This small molecule binds to this protein.
Small molecule (SMILES): C[C@H](N)C(=O)N[C@@H](CO)C(=O)N[C@@H](CCCCN)C(=O)N[C@@H](CCCN=C(N)N)C(=O)N[C@@H](CCC(N)=O)C(=O)N[C@@H](CCCN=C(N)N)C(=O)N[C@H](C=O)CCCN=C(N)N

Sequence of chain 1.A:
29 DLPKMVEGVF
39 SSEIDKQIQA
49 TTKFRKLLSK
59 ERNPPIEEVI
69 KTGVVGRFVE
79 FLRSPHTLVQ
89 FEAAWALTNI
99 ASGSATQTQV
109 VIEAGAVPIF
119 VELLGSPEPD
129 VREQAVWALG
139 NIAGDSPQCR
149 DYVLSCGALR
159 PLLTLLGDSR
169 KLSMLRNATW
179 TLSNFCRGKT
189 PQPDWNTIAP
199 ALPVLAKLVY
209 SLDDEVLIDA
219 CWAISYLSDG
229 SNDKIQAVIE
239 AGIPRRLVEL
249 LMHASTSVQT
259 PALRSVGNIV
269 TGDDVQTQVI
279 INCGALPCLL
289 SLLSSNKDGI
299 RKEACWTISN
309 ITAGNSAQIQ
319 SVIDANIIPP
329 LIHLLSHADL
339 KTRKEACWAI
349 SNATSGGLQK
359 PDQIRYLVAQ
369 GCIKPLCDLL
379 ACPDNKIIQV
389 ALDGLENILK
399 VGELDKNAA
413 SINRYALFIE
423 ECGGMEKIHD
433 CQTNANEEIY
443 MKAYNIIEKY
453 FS

Binding-site contacts:
Ligand atom C contacts residue SER57 of chain 1.A at 3.3 Å.
Ligand atom OG contacts residue GLY142 of chain 1.A at 2.8 Å (h-bond).
Ligand atom CB contacts residue ASN182 of chain 1.A at 3.5 Å.
Ligand atom N contacts residue ASN97 of chain 1.A at 2.9 Å (h-bond).
Ligand atom CD contacts residue TRP93 of chain 1.A at 3.5 Å (hydrophobic).
Ligand atom CE contacts residue ASP143 of chain 1.A at 3.6 Å.
Ligand atom CA contacts residue ASN139 of chain 1.A at 3.4 Å.
Ligand atom NH1 contacts residue PHE89 of chain 1.A at 3.3 Å.
Ligand atom NZ contacts residue ALA99 of chain 1.A at 3.4 Å (h-bond).
Ligand atom NE2 contacts residue SER57 of chain 1.A at 3.3 Å.
Ligand atom CE contacts residue ASN139 of chain 1.A at 3.5 Å.
Ligand atom CE contacts residue ALA99 of chain 1.A at 3.6 Å (hydrophobic).
Ligand atom CG contacts residue TRP93 of chain 1.A at 3.4 Å (hydrophobic).
Ligand atom CD contacts residue GLN132 of chain 1.A at 3.5 Å.
Ligand atom NE contacts residue TRP178 of chain 1.A at 3.4 Å (h-bond).
Ligand atom NE2 contacts residue LEU56 of chain 1.A at 2.9 Å (h-bond).
Ligand atom NZ contacts residue THR106 of chain 1.A at 2.7 Å (h-bond).
Ligand atom NH1 contacts residue GLN132 of chain 1.A at 2.7 Å (h-bond).
Ligand atom NH2 contacts residue TRP178 of chain 1.A at 3.4 Å.
Ligand atom O contacts residue TRP93 of chain 1.A at 3.4 Å (h-bond).
Ligand atom CD contacts residue TRP135 of chain 1.A at 3.5 Å (hydrophobic).
Ligand atom CG contacts residue ASN97 of chain 1.A at 3.4 Å.
Ligand atom CD contacts residue ALA99 of chain 1.A at 3.4 Å (hydrophobic).
Ligand atom NZ contacts residue ASP143 of chain 1.A at 3.0 Å (salt-bridge).
Ligand atom OE1 contacts residue LYS58 of chain 1.A at 3.5 Å (salt-bridge).
Ligand atom O contacts residue ASN97 of chain 1.A at 3.2 Å (h-bond).
Ligand atom NZ contacts residue GLY101 of chain 1.A at 2.7 Å (h-bond).
Ligand atom NE2 contacts residue LYS58 of chain 1.A at 2.8 Å (salt-bridge).
Ligand atom CD contacts residue TRP178 of chain 1.A at 3.5 Å (hydrophobic).
Ligand atom N contacts residue ASN139 of chain 1.A at 2.8 Å (h-bond).
Ligand atom O contacts residue SER57 of chain 1.A at 3.1 Å (h-bond).
Ligand atom CZ contacts residue TRP178 of chain 1.A at 3.4 Å (hydrophobic).
Ligand atom O contacts residue ASN139 of chain 1.A at 2.9 Å (h-bond).
Ligand atom CA contacts residue ASN97 of chain 1.A at 3.5 Å.
Ligand atom CG contacts residue TRP178 of chain 1.A at 3.5 Å (hydrophobic).
Ligand atom O contacts residue TRP135 of chain 1.A at 2.9 Å (h-bond).
Ligand atom CB contacts residue TRP93 of chain 1.A at 3.4 Å (hydrophobic).
Ligand atom O contacts residue ASN182 of chain 1.A at 2.9 Å (h-bond).
Ligand atom CD contacts residue LYS58 of chain 1.A at 3.5 Å.
Ligand atom NH2 contacts residue ASP217 of chain 1.A at 3.4 Å (salt-bridge).